A protein and the small-molecule ligand that binds it are described below.
Small molecule (SMILES): CC(=O)N[C@@H]1[C@@H](O)[C@H](O)[C@@H](CO)O[C@H]1O

Binding-site contacts:
Ligand atom C3 contacts residue ASN1134 of chain 1.D at 4.0 Å.
Ligand atom C5 contacts residue ASN1134 of chain 1.D at 3.8 Å.
Ligand atom N2 contacts residue ASN1134 of chain 1.D at 3.0 Å (h-bond).
Ligand atom C8 contacts residue HIS1083 of chain 1.D at 3.1 Å.
Ligand atom C1 contacts residue ASN1134 of chain 1.D at 1.5 Å.
Ligand atom C8 contacts residue CYS1082 of chain 1.D at 3.4 Å (hydrophobic).
Ligand atom C7 contacts residue ASN1134 of chain 1.D at 3.1 Å.
Ligand atom C8 contacts residue ASP1084 of chain 1.D at 4.5 Å.
Ligand atom C8 contacts residue ASN1134 of chain 1.D at 3.7 Å.
Ligand atom N2 contacts residue CYS1082 of chain 1.D at 3.4 Å (h-bond).
Ligand atom C7 contacts residue CYS1082 of chain 1.D at 3.9 Å (hydrophobic).
Ligand atom C2 contacts residue ASN1134 of chain 1.D at 2.6 Å.
Ligand atom C4 contacts residue ASN1134 of chain 1.D at 4.4 Å.
Ligand atom O7 contacts residue ASN1134 of chain 1.D at 3.3 Å (h-bond).
Ligand atom C8 contacts residue GLY1085 of chain 1.D at 4.1 Å.
Ligand atom O5 contacts residue ASN1134 of chain 1.D at 2.4 Å (h-bond).

Sequence of chain 1.D:
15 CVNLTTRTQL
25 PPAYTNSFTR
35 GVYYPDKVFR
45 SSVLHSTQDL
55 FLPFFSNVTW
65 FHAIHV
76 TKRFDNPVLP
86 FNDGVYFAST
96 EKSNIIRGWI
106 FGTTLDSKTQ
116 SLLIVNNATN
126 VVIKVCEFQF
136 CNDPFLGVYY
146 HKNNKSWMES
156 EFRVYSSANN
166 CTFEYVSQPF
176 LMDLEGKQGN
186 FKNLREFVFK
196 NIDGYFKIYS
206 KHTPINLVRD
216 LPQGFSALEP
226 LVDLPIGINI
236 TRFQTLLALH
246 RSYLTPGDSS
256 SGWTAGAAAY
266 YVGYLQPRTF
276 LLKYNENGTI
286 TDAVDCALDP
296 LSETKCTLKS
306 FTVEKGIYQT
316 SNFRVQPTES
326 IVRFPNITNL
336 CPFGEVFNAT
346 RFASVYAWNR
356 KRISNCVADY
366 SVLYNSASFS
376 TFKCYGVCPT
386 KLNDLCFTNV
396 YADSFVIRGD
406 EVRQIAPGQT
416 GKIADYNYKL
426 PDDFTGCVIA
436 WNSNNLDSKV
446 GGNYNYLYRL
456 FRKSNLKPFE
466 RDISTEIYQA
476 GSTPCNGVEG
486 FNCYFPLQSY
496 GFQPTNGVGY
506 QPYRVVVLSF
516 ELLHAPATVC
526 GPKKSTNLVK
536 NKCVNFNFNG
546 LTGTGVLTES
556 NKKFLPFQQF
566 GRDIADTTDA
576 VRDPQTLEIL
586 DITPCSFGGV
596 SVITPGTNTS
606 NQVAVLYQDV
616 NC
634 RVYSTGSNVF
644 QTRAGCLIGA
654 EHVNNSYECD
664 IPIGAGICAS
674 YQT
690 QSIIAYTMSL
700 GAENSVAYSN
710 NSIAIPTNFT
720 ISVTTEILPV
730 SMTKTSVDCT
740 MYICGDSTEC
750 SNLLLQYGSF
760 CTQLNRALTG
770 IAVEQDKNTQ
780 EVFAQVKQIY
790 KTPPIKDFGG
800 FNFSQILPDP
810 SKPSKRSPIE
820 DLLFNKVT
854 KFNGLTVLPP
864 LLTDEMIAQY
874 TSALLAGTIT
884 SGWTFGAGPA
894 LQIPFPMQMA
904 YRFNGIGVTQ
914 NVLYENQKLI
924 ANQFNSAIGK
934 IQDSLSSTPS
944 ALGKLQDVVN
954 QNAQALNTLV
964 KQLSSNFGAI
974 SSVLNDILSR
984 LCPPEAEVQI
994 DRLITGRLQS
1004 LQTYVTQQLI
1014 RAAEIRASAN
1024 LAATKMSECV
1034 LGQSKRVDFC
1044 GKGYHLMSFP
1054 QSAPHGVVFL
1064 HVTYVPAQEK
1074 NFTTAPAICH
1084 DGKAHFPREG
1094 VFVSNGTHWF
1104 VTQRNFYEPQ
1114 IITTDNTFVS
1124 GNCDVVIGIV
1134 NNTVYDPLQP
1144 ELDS